Binding-site contacts:
Ligand atom O contacts residue ASP161 of chain 1.A at 3.0 Å (salt-bridge).
Ligand atom N2 contacts residue SER165 of chain 1.A at 4.1 Å.
Ligand atom O1 contacts residue ASP161 of chain 1.A at 3.3 Å (salt-bridge).
Ligand atom N2 contacts residue ASP164 of chain 1.A at 4.4 Å.
Ligand atom N2 contacts residue ASP161 of chain 1.A at 3.2 Å (salt-bridge).
Ligand atom N1 contacts residue ASP161 of chain 1.A at 3.3 Å (salt-bridge).
Ligand atom O2 contacts residue ASP161 of chain 1.A at 3.5 Å (salt-bridge).
Ligand atom O3 contacts residue ASP161 of chain 1.A at 4.4 Å.
Ligand atom O1 contacts residue ASP164 of chain 1.A at 3.8 Å.
Ligand atom O2 contacts residue VAL162 of chain 1.A at 3.3 Å (h-bond).
Ligand atom S contacts residue ASP161 of chain 1.A at 3.6 Å.
Ligand atom O2 contacts residue ASP164 of chain 1.A at 4.3 Å.
Ligand atom N1 contacts residue VAL162 of chain 1.A at 3.7 Å.
Ligand atom O2 contacts residue SER165 of chain 1.A at 3.1 Å.
Ligand atom N2 contacts residue VAL162 of chain 1.A at 3.8 Å.

Sequence of chain 1.A:
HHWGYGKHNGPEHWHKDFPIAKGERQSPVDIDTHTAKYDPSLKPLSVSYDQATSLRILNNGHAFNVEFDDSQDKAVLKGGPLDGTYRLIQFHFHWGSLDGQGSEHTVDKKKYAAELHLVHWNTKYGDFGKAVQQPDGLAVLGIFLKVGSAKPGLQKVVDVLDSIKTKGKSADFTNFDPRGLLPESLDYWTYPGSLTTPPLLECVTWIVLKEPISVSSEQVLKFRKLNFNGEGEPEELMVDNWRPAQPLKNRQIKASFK

This small molecule binds to this protein.
Small molecule (SMILES): CN(C)c1ccc(S(=O)(=O)N[N+](=O)[O-])cc1